Sequence of chain 1.C:
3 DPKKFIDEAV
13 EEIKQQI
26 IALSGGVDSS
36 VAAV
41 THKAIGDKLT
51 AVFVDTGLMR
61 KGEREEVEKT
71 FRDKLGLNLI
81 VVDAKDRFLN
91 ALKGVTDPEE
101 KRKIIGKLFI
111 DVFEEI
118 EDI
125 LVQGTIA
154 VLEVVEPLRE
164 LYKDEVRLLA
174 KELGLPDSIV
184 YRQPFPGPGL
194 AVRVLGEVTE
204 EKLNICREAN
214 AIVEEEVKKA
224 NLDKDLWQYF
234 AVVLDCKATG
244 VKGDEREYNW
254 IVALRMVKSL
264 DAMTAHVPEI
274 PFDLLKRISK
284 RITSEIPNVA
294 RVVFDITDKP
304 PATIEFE

A small-molecule ligand and the protein it binds are described below.
Small molecule (SMILES): O=c1[nH]c(=O)c2[nH+]cn([C@@H]3O[C@H](COP(=O)(O)O)[C@@H](O)[C@H]3O)c2[nH]1

Binding-site contacts:
Ligand atom O2P contacts residue THR306 of chain 1.D at 3.3 Å.
Ligand atom O6 contacts residue ARG102 of chain 1.D at 2.7 Å (salt-bridge).
Ligand atom O2' contacts residue ARG196 of chain 1.D at 4.0 Å.
Ligand atom O1P contacts residue ARG249 of chain 1.C at 3.1 Å (salt-bridge).
Ligand atom O6 contacts residue PRO191 of chain 1.D at 3.6 Å.
Ligand atom O2 contacts residue PRO189 of chain 1.D at 3.6 Å.
Ligand atom O2P contacts residue ILE307 of chain 1.D at 3.4 Å (h-bond).
Ligand atom O2' contacts residue GLU308 of chain 1.D at 2.5 Å (salt-bridge).
Ligand atom O3' contacts residue GLN231 of chain 1.D at 2.8 Å (h-bond).
Ligand atom C8 contacts residue GLU308 of chain 1.D at 3.6 Å.
Ligand atom O3P contacts residue THR306 of chain 1.D at 3.5 Å.
Ligand atom O2P contacts residue GLU308 of chain 1.D at 3.1 Å (salt-bridge).
Ligand atom P contacts residue ARG249 of chain 1.C at 4.0 Å.
Ligand atom C5' contacts residue LYS302 of chain 1.D at 3.9 Å.
Ligand atom O2P contacts residue ARG249 of chain 1.C at 3.0 Å (salt-bridge).
Ligand atom N3 contacts residue PRO189 of chain 1.D at 3.6 Å.
Ligand atom N1 contacts residue PRO191 of chain 1.D at 3.5 Å.
Ligand atom C2 contacts residue GLY190 of chain 1.D at 3.4 Å.
Ligand atom C2 contacts residue PRO189 of chain 1.D at 3.6 Å (hydrophobic).
Ligand atom N7 contacts residue ARG102 of chain 1.D at 3.3 Å (salt-bridge).
Ligand atom C6 contacts residue PRO191 of chain 1.D at 3.7 Å (hydrophobic).
Ligand atom P contacts residue ILE307 of chain 1.D at 3.7 Å.
Ligand atom C5 contacts residue PRO189 of chain 1.D at 3.9 Å (hydrophobic).
Ligand atom O2' contacts residue GLN231 of chain 1.D at 3.0 Å (h-bond).
Ligand atom C4 contacts residue PRO189 of chain 1.D at 3.6 Å (hydrophobic).
Ligand atom C3' contacts residue ILE307 of chain 1.D at 4.0 Å (hydrophobic).
Ligand atom C2' contacts residue GLU308 of chain 1.D at 3.5 Å.
Ligand atom O2 contacts residue GLY190 of chain 1.D at 3.0 Å (h-bond).
Ligand atom C2' contacts residue GLN231 of chain 1.D at 4.0 Å.
Ligand atom O3' contacts residue ALA265 of chain 1.D at 3.8 Å.
Ligand atom P contacts residue THR306 of chain 1.D at 3.8 Å.
Ligand atom O3P contacts residue ILE307 of chain 1.D at 2.8 Å (h-bond).
Ligand atom P contacts residue LYS302 of chain 1.D at 3.7 Å.
Ligand atom C4' contacts residue ALA265 of chain 1.D at 3.8 Å (hydrophobic).
Ligand atom O1P contacts residue LYS302 of chain 1.D at 3.8 Å.
Ligand atom C3' contacts residue GLN231 of chain 1.D at 3.5 Å.
Ligand atom O3P contacts residue LYS302 of chain 1.D at 2.7 Å (salt-bridge).
Ligand atom C6 contacts residue ARG102 of chain 1.D at 3.8 Å.
Ligand atom O3' contacts residue TRP230 of chain 1.D at 3.6 Å.
Ligand atom N1 contacts residue GLY190 of chain 1.D at 3.6 Å.

Sequence of chain 1.D:
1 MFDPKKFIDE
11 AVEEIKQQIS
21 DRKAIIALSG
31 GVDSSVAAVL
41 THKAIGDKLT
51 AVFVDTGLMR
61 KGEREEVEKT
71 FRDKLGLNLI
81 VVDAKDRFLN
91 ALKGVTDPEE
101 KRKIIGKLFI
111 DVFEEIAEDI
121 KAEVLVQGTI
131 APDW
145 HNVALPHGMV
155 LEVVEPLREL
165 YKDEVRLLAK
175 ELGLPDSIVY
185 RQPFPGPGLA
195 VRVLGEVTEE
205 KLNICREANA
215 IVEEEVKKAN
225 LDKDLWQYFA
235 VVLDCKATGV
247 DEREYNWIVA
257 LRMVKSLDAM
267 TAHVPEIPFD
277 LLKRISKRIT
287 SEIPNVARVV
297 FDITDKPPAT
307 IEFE